Sequence of chain 2.A:
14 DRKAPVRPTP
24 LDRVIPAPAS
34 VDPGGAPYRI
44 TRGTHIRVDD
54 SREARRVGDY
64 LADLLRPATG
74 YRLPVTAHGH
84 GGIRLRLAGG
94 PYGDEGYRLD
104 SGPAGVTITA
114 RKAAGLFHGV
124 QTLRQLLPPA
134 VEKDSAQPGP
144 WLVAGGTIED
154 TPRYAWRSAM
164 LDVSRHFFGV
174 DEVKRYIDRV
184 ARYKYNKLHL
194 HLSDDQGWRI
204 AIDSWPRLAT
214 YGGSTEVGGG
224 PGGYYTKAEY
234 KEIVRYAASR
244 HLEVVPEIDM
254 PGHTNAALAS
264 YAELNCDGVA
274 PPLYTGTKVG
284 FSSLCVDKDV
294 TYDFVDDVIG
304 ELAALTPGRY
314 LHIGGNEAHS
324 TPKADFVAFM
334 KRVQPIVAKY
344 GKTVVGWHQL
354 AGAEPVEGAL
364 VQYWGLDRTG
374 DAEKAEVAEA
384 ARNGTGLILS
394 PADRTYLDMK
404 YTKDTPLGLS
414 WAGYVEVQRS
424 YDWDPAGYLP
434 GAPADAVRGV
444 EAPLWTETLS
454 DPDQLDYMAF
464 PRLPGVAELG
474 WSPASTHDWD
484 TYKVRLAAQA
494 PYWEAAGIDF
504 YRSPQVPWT

A small-molecule ligand and the protein it binds are described below.
Small molecule (SMILES): CC(=O)N[C@@H]1[C@@H](O)[C@H](O)[C@@H](CO)O[C@H]1O

Binding-site contacts:
Ligand atom O3 contacts residue ASN319 of chain 2.A at 3.9 Å.
Ligand atom C8 contacts residue TYR399 of chain 2.A at 3.7 Å (hydrophobic).
Ligand atom O1 contacts residue TRP414 of chain 2.A at 3.6 Å.
Ligand atom O6 contacts residue ASP401 of chain 2.A at 2.7 Å (salt-bridge).
Ligand atom N2 contacts residue GLU320 of chain 2.A at 3.9 Å.
Ligand atom C8 contacts residue ASN319 of chain 2.A at 3.4 Å.
Ligand atom C5 contacts residue TRP448 of chain 2.A at 3.7 Å (hydrophobic).
Ligand atom O5 contacts residue TRP414 of chain 2.A at 3.6 Å.
Ligand atom C2 contacts residue GLU320 of chain 2.A at 3.4 Å.
Ligand atom C1 contacts residue TRP448 of chain 2.A at 4.0 Å (hydrophobic).
Ligand atom C3 contacts residue GLU320 of chain 2.A at 3.7 Å.
Ligand atom C7 contacts residue TYR399 of chain 2.A at 3.9 Å (hydrophobic).
Ligand atom C4 contacts residue GLU450 of chain 2.A at 3.4 Å.
Ligand atom O5 contacts residue TYR399 of chain 2.A at 3.6 Å.
Ligand atom O3 contacts residue ARG168 of chain 2.A at 3.1 Å (salt-bridge).
Ligand atom C6 contacts residue LEU412 of chain 2.A at 3.6 Å (hydrophobic).
Ligand atom O7 contacts residue GLU320 of chain 2.A at 3.2 Å.
Ligand atom O7 contacts residue TRP367 of chain 2.A at 3.0 Å.
Ligand atom O7 contacts residue ASN319 of chain 2.A at 3.0 Å (h-bond).
Ligand atom C4 contacts residue ARG168 of chain 2.A at 3.9 Å.
Ligand atom O6 contacts residue LEU412 of chain 2.A at 3.6 Å.
Ligand atom C7 contacts residue TRP367 of chain 2.A at 3.9 Å (hydrophobic).
Ligand atom C6 contacts residue ASP401 of chain 2.A at 3.5 Å.
Ligand atom O3 contacts residue HIS256 of chain 2.A at 3.3 Å.
Ligand atom C7 contacts residue ASN319 of chain 2.A at 2.9 Å.
Ligand atom O4 contacts residue ARG168 of chain 2.A at 2.7 Å (salt-bridge).
Ligand atom C3 contacts residue TRP448 of chain 2.A at 3.9 Å (hydrophobic).
Ligand atom O4 contacts residue GLU450 of chain 2.A at 2.5 Å (salt-bridge).
Ligand atom N2 contacts residue TRP448 of chain 2.A at 3.5 Å.
Ligand atom O1 contacts residue TRP367 of chain 2.A at 3.2 Å.
Ligand atom O1 contacts residue TYR399 of chain 2.A at 2.9 Å (h-bond).
Ligand atom O6 contacts residue TRP414 of chain 2.A at 2.9 Å (h-bond).
Ligand atom C6 contacts residue TRP414 of chain 2.A at 3.5 Å (hydrophobic).
Ligand atom O4 contacts residue TRP448 of chain 2.A at 3.6 Å.
Ligand atom C6 contacts residue GLU450 of chain 2.A at 3.8 Å.
Ligand atom C8 contacts residue TRP350 of chain 2.A at 3.3 Å (hydrophobic).
Ligand atom O3 contacts residue GLU320 of chain 2.A at 2.9 Å (salt-bridge).
Ligand atom N2 contacts residue ASN319 of chain 2.A at 3.2 Å (h-bond).
Ligand atom C8 contacts residue TRP367 of chain 2.A at 3.6 Å (hydrophobic).
Ligand atom C1 contacts residue TYR399 of chain 2.A at 3.3 Å (hydrophobic).